Sequence of chain 1.A:
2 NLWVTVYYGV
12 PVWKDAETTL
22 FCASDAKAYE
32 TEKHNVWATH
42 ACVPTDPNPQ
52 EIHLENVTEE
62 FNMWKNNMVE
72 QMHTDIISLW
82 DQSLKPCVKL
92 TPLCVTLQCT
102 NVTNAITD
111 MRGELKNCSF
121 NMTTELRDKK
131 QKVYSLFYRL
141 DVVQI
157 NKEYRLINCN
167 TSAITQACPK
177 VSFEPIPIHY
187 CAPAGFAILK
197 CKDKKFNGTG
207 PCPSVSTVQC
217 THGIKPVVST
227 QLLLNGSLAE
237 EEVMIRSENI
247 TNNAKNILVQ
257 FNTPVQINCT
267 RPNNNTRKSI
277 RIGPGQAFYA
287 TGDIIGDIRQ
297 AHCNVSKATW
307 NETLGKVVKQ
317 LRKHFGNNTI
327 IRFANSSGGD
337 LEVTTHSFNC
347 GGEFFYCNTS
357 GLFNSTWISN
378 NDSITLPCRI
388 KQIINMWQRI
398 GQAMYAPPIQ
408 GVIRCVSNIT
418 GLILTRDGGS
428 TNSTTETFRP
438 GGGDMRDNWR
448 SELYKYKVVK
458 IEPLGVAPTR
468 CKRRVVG

The protein below binds the small molecule below.
Small molecule (SMILES): CC(=O)N[C@H]1[C@H](O[C@H]2[C@H](O)[C@@H](NC(C)=O)CO[C@@H]2CO)O[C@H](CO)[C@@H](O)[C@@H]1O

Sequence of chain 1.B:
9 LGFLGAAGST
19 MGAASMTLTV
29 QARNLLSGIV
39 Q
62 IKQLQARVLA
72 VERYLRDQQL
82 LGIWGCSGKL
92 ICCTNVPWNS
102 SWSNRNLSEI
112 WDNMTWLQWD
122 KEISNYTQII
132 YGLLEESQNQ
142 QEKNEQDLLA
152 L

Binding-site contacts:
Ligand atom C8 contacts residue GLY13 of chain 1.B at 3.7 Å.
Ligand atom O5 contacts residue ASN57 of chain 1.A at 2.4 Å (h-bond).
Ligand atom C8 contacts residue GLY16 of chain 1.B at 3.4 Å.
Ligand atom C3 contacts residue ASN57 of chain 1.A at 3.7 Å.
Ligand atom C4 contacts residue ASN57 of chain 1.A at 4.2 Å.
Ligand atom C2 contacts residue GLY16 of chain 1.B at 3.5 Å.
Ligand atom N2 contacts residue SER17 of chain 1.B at 4.5 Å.
Ligand atom C1 contacts residue ASN57 of chain 1.A at 1.4 Å.
Ligand atom C8 contacts residue SER17 of chain 1.B at 3.5 Å.
Ligand atom C1 contacts residue GLU56 of chain 1.A at 4.3 Å.
Ligand atom O7 contacts residue ASN57 of chain 1.A at 4.4 Å.
Ligand atom N2 contacts residue ASN57 of chain 1.A at 2.8 Å (h-bond).
Ligand atom C7 contacts residue SER17 of chain 1.B at 3.6 Å.
Ligand atom C5 contacts residue ASN57 of chain 1.A at 3.6 Å.
Ligand atom C2 contacts residue ASN57 of chain 1.A at 2.4 Å.
Ligand atom O6 contacts residue ASN57 of chain 1.A at 4.1 Å.
Ligand atom O7 contacts residue GLY16 of chain 1.B at 3.0 Å (h-bond).
Ligand atom N2 contacts residue GLY16 of chain 1.B at 3.2 Å (h-bond).
Ligand atom C8 contacts residue LEU9 of chain 1.B at 4.3 Å (hydrophobic).
Ligand atom N2 contacts residue GLU56 of chain 1.A at 4.3 Å.
Ligand atom C7 contacts residue ASN57 of chain 1.A at 3.8 Å.
Ligand atom C1 contacts residue GLY16 of chain 1.B at 4.0 Å.
Ligand atom O7 contacts residue SER17 of chain 1.B at 3.1 Å.
Ligand atom C7 contacts residue GLY16 of chain 1.B at 2.9 Å.